Sequence of chain 1.A:
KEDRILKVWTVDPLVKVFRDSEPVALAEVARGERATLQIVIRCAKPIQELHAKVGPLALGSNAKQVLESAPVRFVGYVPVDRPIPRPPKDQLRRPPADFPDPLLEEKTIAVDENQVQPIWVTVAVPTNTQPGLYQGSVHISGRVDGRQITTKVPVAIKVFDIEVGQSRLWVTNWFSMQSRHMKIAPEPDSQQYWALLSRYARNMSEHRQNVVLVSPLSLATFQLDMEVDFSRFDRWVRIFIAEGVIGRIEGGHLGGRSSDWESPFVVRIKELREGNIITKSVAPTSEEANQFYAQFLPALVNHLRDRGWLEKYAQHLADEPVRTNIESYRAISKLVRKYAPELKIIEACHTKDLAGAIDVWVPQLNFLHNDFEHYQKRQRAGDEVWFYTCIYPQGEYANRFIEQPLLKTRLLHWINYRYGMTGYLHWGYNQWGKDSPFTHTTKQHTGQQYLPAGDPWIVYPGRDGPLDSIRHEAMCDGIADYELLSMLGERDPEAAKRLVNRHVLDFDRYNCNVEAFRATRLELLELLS

This small molecule binds to this protein.
Small molecule (SMILES): CC1=N[C@@H]2[C@@H](O)[C@@H](O)[C@@H](CO)O[C@@H]2S1

Binding-site contacts:
Ligand atom C3 contacts residue ASP330 of chain 1.A at 4.2 Å.
Ligand atom N2 contacts residue ASP330 of chain 1.A at 2.6 Å (salt-bridge).
Ligand atom C8 contacts residue TYR399 of chain 1.A at 4.1 Å (hydrophobic).
Ligand atom C8 contacts residue LEU436 of chain 1.A at 4.0 Å (hydrophobic).
Ligand atom C6 contacts residue TRP438 of chain 1.A at 3.6 Å (hydrophobic).
Ligand atom O5 contacts residue ILE402 of chain 1.A at 4.2 Å.
Ligand atom C8 contacts residue ASP330 of chain 1.A at 3.5 Å.
Ligand atom C1 contacts residue GLU331 of chain 1.A at 3.5 Å.
Ligand atom C2 contacts residue GLU331 of chain 1.A at 3.5 Å.
Ligand atom O3 contacts residue TRP438 of chain 1.A at 4.2 Å.
Ligand atom C6 contacts residue LEU462 of chain 1.A at 3.9 Å (hydrophobic).
Ligand atom O5 contacts residue CYS401 of chain 1.A at 3.5 Å (h-bond).
Ligand atom S1 contacts residue TYR399 of chain 1.A at 3.7 Å.
Ligand atom C6 contacts residue ILE402 of chain 1.A at 3.9 Å (hydrophobic).
Ligand atom S1 contacts residue CYS401 of chain 1.A at 3.4 Å.
Ligand atom O6 contacts residue ASP466 of chain 1.A at 2.7 Å (salt-bridge).
Ligand atom C2 contacts residue ASP330 of chain 1.A at 3.5 Å.
Ligand atom S1 contacts residue TRP438 of chain 1.A at 3.9 Å.
Ligand atom C8 contacts residue ALA359 of chain 1.A at 3.7 Å (hydrophobic).
Ligand atom N2 contacts residue TRP181 of chain 1.A at 4.2 Å.
Ligand atom N2 contacts residue GLU331 of chain 1.A at 3.6 Å.
Ligand atom C5 contacts residue TRP438 of chain 1.A at 3.5 Å (hydrophobic).
Ligand atom O6 contacts residue LEU462 of chain 1.A at 4.0 Å.
Ligand atom C7 contacts residue GLU331 of chain 1.A at 4.0 Å.
Ligand atom O6 contacts residue TRP438 of chain 1.A at 3.3 Å (h-bond).
Ligand atom C6 contacts residue ASP466 of chain 1.A at 3.6 Å.
Ligand atom C1 contacts residue CYS401 of chain 1.A at 3.7 Å (hydrophobic).
Ligand atom O6 contacts residue CYS401 of chain 1.A at 3.4 Å.
Ligand atom C7 contacts residue TYR399 of chain 1.A at 4.2 Å (hydrophobic).
Ligand atom C8 contacts residue TRP181 of chain 1.A at 3.5 Å (hydrophobic).
Ligand atom C3 contacts residue TRP438 of chain 1.A at 3.9 Å (hydrophobic).
Ligand atom C7 contacts residue ASP330 of chain 1.A at 3.6 Å.
Ligand atom S1 contacts residue GLU331 of chain 1.A at 4.0 Å.
Ligand atom O6 contacts residue ILE402 of chain 1.A at 3.0 Å (h-bond).
Ligand atom C7 contacts residue TRP438 of chain 1.A at 4.2 Å (hydrophobic).
Ligand atom C5 contacts residue CYS401 of chain 1.A at 4.1 Å (hydrophobic).
Ligand atom O4 contacts residue HIS456 of chain 1.A at 3.6 Å.
Ligand atom C7 contacts residue TRP181 of chain 1.A at 4.2 Å (hydrophobic).
Ligand atom O3 contacts residue ASP330 of chain 1.A at 3.7 Å.
Ligand atom C4 contacts residue TRP438 of chain 1.A at 3.6 Å (hydrophobic).